Sequence of chain 4.A:
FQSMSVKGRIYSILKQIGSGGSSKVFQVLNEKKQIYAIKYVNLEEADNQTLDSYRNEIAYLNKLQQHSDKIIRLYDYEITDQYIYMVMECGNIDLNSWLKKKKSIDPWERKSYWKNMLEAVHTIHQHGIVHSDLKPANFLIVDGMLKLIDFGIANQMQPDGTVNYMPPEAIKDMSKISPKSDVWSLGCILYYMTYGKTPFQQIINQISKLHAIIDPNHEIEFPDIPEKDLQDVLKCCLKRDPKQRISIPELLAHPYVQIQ

Sequence of chain 2.A:
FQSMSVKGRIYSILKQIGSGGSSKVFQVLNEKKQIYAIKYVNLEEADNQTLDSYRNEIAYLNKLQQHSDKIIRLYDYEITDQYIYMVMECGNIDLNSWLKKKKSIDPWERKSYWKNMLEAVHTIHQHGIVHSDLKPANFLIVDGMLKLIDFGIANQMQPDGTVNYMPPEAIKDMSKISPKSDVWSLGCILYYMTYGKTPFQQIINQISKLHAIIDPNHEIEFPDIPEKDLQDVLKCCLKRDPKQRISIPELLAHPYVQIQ

The small molecule below binds the protein below.
Small molecule (SMILES): COc1cc(N2CCC(O)CC2)ccc1Nc1ncc2c(n1)N(C1CCCC1)CCC(=O)N2C

Binding-site contacts:
Ligand atom CAC contacts residue ILE168 of chain 4.A at 3.8 Å (hydrophobic).
Ligand atom N1 contacts residue CYS109 of chain 4.A at 3.5 Å.
Ligand atom NAN contacts residue GLY110 of chain 4.A at 3.2 Å (h-bond).
Ligand atom N3 contacts residue LEU159 of chain 4.A at 3.8 Å.
Ligand atom C2 contacts residue GLY110 of chain 4.A at 3.8 Å.
Ligand atom CAZ contacts residue ASN111 of chain 4.A at 3.6 Å.
Ligand atom OBB contacts residue GLY110 of chain 4.A at 3.1 Å (h-bond).
Ligand atom CAY contacts residue ASP113 of chain 4.A at 3.7 Å.
Ligand atom CAD contacts residue ASP169 of chain 4.A at 3.6 Å.
Ligand atom CAC contacts residue ASP169 of chain 4.A at 3.7 Å.
Ligand atom OAA contacts residue MET107 of chain 4.A at 3.4 Å.
Ligand atom CAO contacts residue GLY110 of chain 4.A at 3.8 Å.
Ligand atom CAY contacts residue SER116 of chain 4.A at 3.7 Å.
Ligand atom CAG contacts residue ILE36 of chain 4.A at 3.6 Å (hydrophobic).
Ligand atom CAF contacts residue ILE36 of chain 4.A at 3.6 Å (hydrophobic).
Ligand atom CBH contacts residue ALA56 of chain 4.A at 3.5 Å (hydrophobic).
Ligand atom CBA contacts residue ASN111 of chain 4.A at 3.7 Å.
Ligand atom CAQ contacts residue ILE112 of chain 4.A at 3.7 Å (hydrophobic).
Ligand atom CAX contacts residue SER116 of chain 4.A at 3.1 Å.
Ligand atom OAA contacts residue ILE91 of chain 4.A at 3.7 Å.
Ligand atom C6 contacts residue GLU108 of chain 4.A at 3.4 Å.
Ligand atom NBG contacts residue ILE91 of chain 4.A at 3.6 Å.
Ligand atom OAW contacts residue MG1 of chain 4.C at 3.1 Å.
Ligand atom CBA contacts residue ILE36 of chain 4.A at 3.8 Å (hydrophobic).
Ligand atom OBB contacts residue CYS109 of chain 4.A at 3.7 Å.
Ligand atom CAV contacts residue TPO181 of chain 2.A at 3.4 Å.
Ligand atom CAQ contacts residue ASP113 of chain 4.A at 3.7 Å.
Ligand atom OAW contacts residue TPO181 of chain 2.A at 3.1 Å (h-bond).
Ligand atom OBB contacts residue ILE36 of chain 4.A at 3.6 Å.
Ligand atom NAN contacts residue LEU159 of chain 4.A at 3.6 Å.
Ligand atom CBH contacts residue ILE91 of chain 4.A at 3.8 Å (hydrophobic).
Ligand atom CBH contacts residue GLU108 of chain 4.A at 3.8 Å.
Ligand atom CBA contacts residue GLY110 of chain 4.A at 3.7 Å.
Ligand atom C2 contacts residue ILE36 of chain 4.A at 3.8 Å (hydrophobic).
Ligand atom N1 contacts residue LEU159 of chain 4.A at 3.8 Å.
Ligand atom CAB contacts residue ILE91 of chain 4.A at 3.6 Å (hydrophobic).
Ligand atom CBC contacts residue GLN46 of chain 4.A at 3.6 Å.
Ligand atom C2 contacts residue LEU159 of chain 4.A at 3.5 Å (hydrophobic).
Ligand atom C6 contacts residue ALA56 of chain 4.A at 3.8 Å (hydrophobic).
Ligand atom N1 contacts residue GLY110 of chain 4.A at 3.1 Å (h-bond).